Binding-site contacts:
Ligand atom CB contacts residue THR150 of chain 6.E at 1.2 Å.
Ligand atom CG contacts residue THR1061 of chain 6.B at 1.1 Å.
Ligand atom CG contacts residue PHE92 of chain 6.E at 1.1 Å (hydrophobic).
Ligand atom CD contacts residue VAL116 of chain 6.E at 1.2 Å (hydrophobic).
Ligand atom O contacts residue ALA149 of chain 6.E at 0.7 Å.
Ligand atom CA contacts residue LEU93 of chain 6.E at 1.4 Å (hydrophobic).
Ligand atom SD contacts residue LYS157 of chain 6.E at 1.4 Å.
Ligand atom N contacts residue SER158 of chain 6.E at 1.1 Å (h-bond).
Ligand atom CG contacts residue GLY75 of chain 6.E at 1.4 Å.
Ligand atom CB contacts residue LYS157 of chain 6.E at 1.2 Å.
Ligand atom N contacts residue TRP84 of chain 6.E at 1.4 Å.
Ligand atom CB contacts residue THR1061 of chain 6.B at 1.0 Å.
Ligand atom CA contacts residue TRP84 of chain 6.E at 1.3 Å (hydrophobic).
Ligand atom OG contacts residue VAL116 of chain 6.E at 1.2 Å.
Ligand atom N contacts residue SER158 of chain 6.E at 0.7 Å (h-bond).
Ligand atom N contacts residue LEU93 of chain 6.E at 0.8 Å.
Ligand atom C contacts residue SER158 of chain 6.E at 1.4 Å.
Ligand atom CG contacts residue LYS157 of chain 6.E at 0.9 Å.
Ligand atom ND2 contacts residue SER156 of chain 6.E at 0.9 Å (h-bond).
Ligand atom CZ contacts residue TYR106 of chain 6.E at 0.8 Å (hydrophobic).
Ligand atom CA contacts residue LEU93 of chain 6.E at 1.2 Å (hydrophobic).
Ligand atom CG2 contacts residue TYR82 of chain 6.E at 0.9 Å (hydrophobic).
Ligand atom C contacts residue LEU93 of chain 6.E at 1.3 Å (hydrophobic).
Ligand atom C contacts residue SER158 of chain 6.E at 1.1 Å.
Ligand atom C contacts residue THR1063 of chain 6.B at 1.4 Å.
Ligand atom O contacts residue SER158 of chain 6.E at 1.4 Å (h-bond).
Ligand atom CD1 contacts residue PHE92 of chain 6.E at 0.9 Å (hydrophobic).
Ligand atom N contacts residue VAL116 of chain 6.E at 1.5 Å.
Ligand atom CA contacts residue TYR82 of chain 6.E at 1.5 Å (hydrophobic).
Ligand atom CA contacts residue LEU91 of chain 6.E at 0.7 Å (hydrophobic).
Ligand atom CB contacts residue LEU93 of chain 6.E at 1.3 Å (hydrophobic).
Ligand atom N contacts residue LEU91 of chain 6.E at 1.5 Å.
Ligand atom CE1 contacts residue TYR106 of chain 6.E at 1.5 Å (hydrophobic).
Ligand atom CA contacts residue VAL116 of chain 6.E at 1.4 Å (hydrophobic).
Ligand atom C contacts residue TRP84 of chain 6.E at 1.1 Å (hydrophobic).
Ligand atom CB contacts residue VAL116 of chain 6.E at 0.5 Å (hydrophobic).
Ligand atom OD1 contacts residue THR150 of chain 6.E at 0.7 Å (h-bond).
Ligand atom C contacts residue LEU91 of chain 6.E at 1.1 Å (hydrophobic).
Ligand atom O contacts residue SER158 of chain 6.E at 1.2 Å.
Ligand atom CG contacts residue THR150 of chain 6.E at 1.2 Å.

Sequence of chain 6.E:
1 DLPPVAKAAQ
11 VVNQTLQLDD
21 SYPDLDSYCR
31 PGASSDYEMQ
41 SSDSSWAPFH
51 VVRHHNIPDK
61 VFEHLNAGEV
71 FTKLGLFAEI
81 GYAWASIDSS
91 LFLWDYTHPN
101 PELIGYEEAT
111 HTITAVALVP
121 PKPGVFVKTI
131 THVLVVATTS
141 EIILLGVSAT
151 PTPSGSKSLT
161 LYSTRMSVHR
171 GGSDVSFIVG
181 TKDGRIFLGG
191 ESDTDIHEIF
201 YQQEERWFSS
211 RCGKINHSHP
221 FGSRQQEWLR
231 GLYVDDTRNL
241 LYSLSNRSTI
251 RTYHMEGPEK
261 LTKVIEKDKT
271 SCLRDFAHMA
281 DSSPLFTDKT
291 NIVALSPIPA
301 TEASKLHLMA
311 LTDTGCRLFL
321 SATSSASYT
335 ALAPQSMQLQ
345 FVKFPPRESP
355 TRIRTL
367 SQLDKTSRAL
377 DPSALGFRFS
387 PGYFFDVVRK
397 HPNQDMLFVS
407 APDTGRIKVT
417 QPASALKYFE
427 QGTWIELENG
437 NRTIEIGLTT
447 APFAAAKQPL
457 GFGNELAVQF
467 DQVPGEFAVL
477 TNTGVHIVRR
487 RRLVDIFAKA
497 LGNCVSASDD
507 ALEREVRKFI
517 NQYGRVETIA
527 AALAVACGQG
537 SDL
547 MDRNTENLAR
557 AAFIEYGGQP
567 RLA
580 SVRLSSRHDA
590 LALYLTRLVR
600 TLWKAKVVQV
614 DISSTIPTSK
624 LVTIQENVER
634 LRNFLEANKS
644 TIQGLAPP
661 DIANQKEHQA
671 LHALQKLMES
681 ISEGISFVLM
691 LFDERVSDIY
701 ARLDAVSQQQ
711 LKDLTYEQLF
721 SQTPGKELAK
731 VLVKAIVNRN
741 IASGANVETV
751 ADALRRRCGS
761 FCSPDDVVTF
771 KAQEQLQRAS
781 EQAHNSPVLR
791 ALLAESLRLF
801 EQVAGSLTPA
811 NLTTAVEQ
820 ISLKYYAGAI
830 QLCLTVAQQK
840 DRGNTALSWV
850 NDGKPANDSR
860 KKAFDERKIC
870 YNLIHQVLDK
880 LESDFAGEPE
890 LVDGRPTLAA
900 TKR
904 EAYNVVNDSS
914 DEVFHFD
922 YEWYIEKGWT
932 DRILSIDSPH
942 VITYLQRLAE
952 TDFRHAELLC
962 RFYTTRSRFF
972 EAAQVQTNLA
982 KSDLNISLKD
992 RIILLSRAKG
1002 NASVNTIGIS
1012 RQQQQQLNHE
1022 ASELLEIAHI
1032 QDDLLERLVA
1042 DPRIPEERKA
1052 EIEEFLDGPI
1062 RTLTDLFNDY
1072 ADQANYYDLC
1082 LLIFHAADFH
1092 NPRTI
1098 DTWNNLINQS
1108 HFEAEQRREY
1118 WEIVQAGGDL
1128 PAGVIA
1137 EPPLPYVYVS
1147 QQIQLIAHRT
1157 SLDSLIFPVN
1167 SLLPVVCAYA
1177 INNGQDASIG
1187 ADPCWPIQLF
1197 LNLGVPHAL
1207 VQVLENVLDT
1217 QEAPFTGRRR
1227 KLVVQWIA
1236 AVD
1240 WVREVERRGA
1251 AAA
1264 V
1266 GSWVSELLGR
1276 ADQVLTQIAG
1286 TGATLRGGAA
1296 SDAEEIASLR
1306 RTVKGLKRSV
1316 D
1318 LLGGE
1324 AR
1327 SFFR

Sequence of chain 6.B:
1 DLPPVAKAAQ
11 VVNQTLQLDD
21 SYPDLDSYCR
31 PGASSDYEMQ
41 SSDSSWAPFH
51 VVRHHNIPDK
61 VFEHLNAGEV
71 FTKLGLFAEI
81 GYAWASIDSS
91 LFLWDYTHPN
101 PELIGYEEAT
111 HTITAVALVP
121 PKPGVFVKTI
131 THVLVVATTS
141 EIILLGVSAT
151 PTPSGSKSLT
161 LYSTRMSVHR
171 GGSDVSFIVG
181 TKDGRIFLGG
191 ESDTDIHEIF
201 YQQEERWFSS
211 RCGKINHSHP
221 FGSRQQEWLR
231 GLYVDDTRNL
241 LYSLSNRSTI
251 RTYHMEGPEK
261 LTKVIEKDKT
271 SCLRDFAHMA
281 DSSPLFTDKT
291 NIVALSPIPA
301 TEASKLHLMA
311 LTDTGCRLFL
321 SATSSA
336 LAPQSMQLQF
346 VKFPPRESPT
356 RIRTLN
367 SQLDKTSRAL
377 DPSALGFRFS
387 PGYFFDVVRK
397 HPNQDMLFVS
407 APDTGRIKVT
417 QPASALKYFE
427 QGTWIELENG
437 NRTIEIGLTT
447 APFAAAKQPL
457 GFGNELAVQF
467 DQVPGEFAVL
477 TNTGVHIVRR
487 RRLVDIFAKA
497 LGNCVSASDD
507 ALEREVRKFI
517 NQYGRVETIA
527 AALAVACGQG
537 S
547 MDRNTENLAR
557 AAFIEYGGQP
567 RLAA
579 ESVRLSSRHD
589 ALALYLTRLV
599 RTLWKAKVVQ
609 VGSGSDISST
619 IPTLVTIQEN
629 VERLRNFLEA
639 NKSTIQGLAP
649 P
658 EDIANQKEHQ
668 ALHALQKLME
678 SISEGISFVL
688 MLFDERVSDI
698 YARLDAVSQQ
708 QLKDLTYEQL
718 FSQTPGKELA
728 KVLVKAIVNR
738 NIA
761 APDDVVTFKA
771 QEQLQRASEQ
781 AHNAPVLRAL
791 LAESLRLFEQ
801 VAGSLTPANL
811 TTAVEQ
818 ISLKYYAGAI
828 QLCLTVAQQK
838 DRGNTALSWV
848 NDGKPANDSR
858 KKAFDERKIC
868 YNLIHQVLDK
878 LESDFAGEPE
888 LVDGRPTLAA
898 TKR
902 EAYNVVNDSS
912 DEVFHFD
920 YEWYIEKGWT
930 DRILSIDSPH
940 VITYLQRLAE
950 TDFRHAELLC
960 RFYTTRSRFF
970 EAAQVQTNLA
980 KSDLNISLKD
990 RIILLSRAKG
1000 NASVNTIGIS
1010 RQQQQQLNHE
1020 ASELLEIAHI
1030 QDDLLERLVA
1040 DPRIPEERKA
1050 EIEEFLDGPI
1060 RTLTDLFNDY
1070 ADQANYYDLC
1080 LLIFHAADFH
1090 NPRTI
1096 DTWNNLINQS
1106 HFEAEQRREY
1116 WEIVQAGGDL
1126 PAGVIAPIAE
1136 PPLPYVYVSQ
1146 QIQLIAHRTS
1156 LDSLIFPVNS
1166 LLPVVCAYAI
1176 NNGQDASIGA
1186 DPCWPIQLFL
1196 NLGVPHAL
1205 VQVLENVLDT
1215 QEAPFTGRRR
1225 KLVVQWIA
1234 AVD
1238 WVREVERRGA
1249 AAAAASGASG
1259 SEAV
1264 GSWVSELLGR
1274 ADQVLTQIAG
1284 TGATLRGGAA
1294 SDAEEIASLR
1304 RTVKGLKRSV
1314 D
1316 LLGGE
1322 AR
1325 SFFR

The small molecule below binds the protein below.
Small molecule (SMILES): CC[C@H](C)[C@H](NC(=O)[C@@H](NC(=O)[C@H](CC(C)C)NC(=O)[C@H](CCCCN)NC(=O)[C@H](CCCCN)NC(=O)[C@@H](N)CC1=NC=NC1)C(C)C)C(=O)N[C@@H](CC(N)=O)C(=O)N[C@@H](CCCCN)C(=O)N[C@@H](CC(=O)O)C(=O)N[C@@H](CCSC)C(=O)N[C@@H](CCCN=C(N)N)C(=O)N[C@H](C(=O)N[C@@H](CC(=O)O)C(=O)N[C@@H](CC(C)C)C(=O)N[C@@H](Cc1ccccc1)C(=O)N[C@@H](CO)C(=O)N1CCC[C@H]1C(=O)N1CCC[C@H]1C(=O)N[C@H](C=O)CC(N)=O)[C@@H](C)O